The protein below binds the small molecule below.
Small molecule (SMILES): CC(=O)N[C@@H]1[C@@H](O)[C@H](O)[C@@H](CO)O[C@H]1O

Binding-site contacts:
Ligand atom C3 contacts residue ASN67 of chain 1.B at 3.8 Å.
Ligand atom O5 contacts residue ASN67 of chain 1.B at 2.3 Å (h-bond).
Ligand atom O7 contacts residue ASN67 of chain 1.B at 4.4 Å.
Ligand atom C7 contacts residue ASN67 of chain 1.B at 3.5 Å.
Ligand atom O5 contacts residue SER69 of chain 1.B at 3.4 Å.
Ligand atom C1 contacts residue GLU70 of chain 1.B at 4.1 Å.
Ligand atom C2 contacts residue ASN67 of chain 1.B at 2.5 Å.
Ligand atom C5 contacts residue SER69 of chain 1.B at 3.5 Å.
Ligand atom C1 contacts residue ASN67 of chain 1.B at 1.4 Å.
Ligand atom O6 contacts residue GLU70 of chain 1.B at 4.4 Å.
Ligand atom C5 contacts residue ASN67 of chain 1.B at 3.6 Å.
Ligand atom C1 contacts residue SER69 of chain 1.B at 3.7 Å.
Ligand atom C8 contacts residue ASN67 of chain 1.B at 3.8 Å.
Ligand atom C4 contacts residue ASN67 of chain 1.B at 4.2 Å.
Ligand atom C6 contacts residue SER69 of chain 1.B at 3.8 Å.
Ligand atom N2 contacts residue ASN67 of chain 1.B at 2.9 Å (h-bond).
Ligand atom O5 contacts residue GLU70 of chain 1.B at 3.7 Å.

Sequence of chain 1.B:
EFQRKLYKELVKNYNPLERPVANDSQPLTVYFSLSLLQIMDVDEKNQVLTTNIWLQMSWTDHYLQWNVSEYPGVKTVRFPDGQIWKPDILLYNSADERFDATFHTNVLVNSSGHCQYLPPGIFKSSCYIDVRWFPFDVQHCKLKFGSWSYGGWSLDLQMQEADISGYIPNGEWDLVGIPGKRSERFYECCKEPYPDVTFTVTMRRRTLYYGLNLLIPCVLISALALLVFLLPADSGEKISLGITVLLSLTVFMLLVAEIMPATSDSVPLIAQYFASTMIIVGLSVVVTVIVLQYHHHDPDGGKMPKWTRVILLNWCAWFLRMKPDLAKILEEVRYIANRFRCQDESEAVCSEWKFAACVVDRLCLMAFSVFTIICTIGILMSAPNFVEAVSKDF